Sequence of chain 1.A:
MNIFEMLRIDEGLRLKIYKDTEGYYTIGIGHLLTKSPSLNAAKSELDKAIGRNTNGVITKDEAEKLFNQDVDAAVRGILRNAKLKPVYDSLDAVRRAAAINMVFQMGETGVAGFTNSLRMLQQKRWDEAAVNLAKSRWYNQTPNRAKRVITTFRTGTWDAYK

Binding-site contacts:
Ligand atom F3 contacts residue VAL103 of chain 1.A at 3.5 Å.
Ligand atom C1 contacts residue LEU118 of chain 1.A at 3.6 Å (hydrophobic).
Ligand atom F3 contacts residue VAL111 of chain 1.A at 4.1 Å.
Ligand atom I1 contacts residue PHE153 of chain 1.A at 3.8 Å.
Ligand atom C2 contacts residue LEU118 of chain 1.A at 4.0 Å (hydrophobic).
Ligand atom C4 contacts residue ALA99 of chain 1.A at 4.1 Å (hydrophobic).
Ligand atom F4 contacts residue ILE78 of chain 1.A at 3.3 Å.
Ligand atom C5 contacts residue ALA99 of chain 1.A at 3.6 Å (hydrophobic).
Ligand atom C6 contacts residue ALA99 of chain 1.A at 3.4 Å (hydrophobic).
Ligand atom I1 contacts residue ALA99 of chain 1.A at 4.1 Å.
Ligand atom F2 contacts residue VAL103 of chain 1.A at 3.3 Å.
Ligand atom C5 contacts residue LEU118 of chain 1.A at 3.6 Å (hydrophobic).
Ligand atom F2 contacts residue VAL111 of chain 1.A at 3.1 Å.
Ligand atom F3 contacts residue ILE78 of chain 1.A at 3.5 Å.
Ligand atom C4 contacts residue ILE78 of chain 1.A at 4.2 Å (hydrophobic).
Ligand atom F2 contacts residue ALA99 of chain 1.A at 3.9 Å.
Ligand atom F6 contacts residue LEU91 of chain 1.A at 4.1 Å.
Ligand atom F3 contacts residue LEU84 of chain 1.A at 3.1 Å.
Ligand atom I1 contacts residue MET102 of chain 1.A at 2.9 Å.
Ligand atom C1 contacts residue ALA99 of chain 1.A at 3.6 Å (hydrophobic).
Ligand atom F5 contacts residue LEU91 of chain 1.A at 3.6 Å.
Ligand atom C4 contacts residue LEU118 of chain 1.A at 4.1 Å (hydrophobic).
Ligand atom C3 contacts residue LEU84 of chain 1.A at 4.0 Å (hydrophobic).
Ligand atom F6 contacts residue LEU121 of chain 1.A at 3.3 Å.
Ligand atom F4 contacts residue LEU84 of chain 1.A at 2.8 Å.
Ligand atom C2 contacts residue VAL111 of chain 1.A at 4.0 Å (hydrophobic).
Ligand atom F6 contacts residue PHE153 of chain 1.A at 3.4 Å.
Ligand atom C5 contacts residue VAL87 of chain 1.A at 4.1 Å (hydrophobic).
Ligand atom F6 contacts residue LEU118 of chain 1.A at 3.6 Å.
Ligand atom C3 contacts residue VAL103 of chain 1.A at 4.1 Å (hydrophobic).
Ligand atom F5 contacts residue VAL87 of chain 1.A at 3.2 Å.
Ligand atom C4 contacts residue LEU84 of chain 1.A at 4.0 Å (hydrophobic).
Ligand atom C2 contacts residue VAL103 of chain 1.A at 3.9 Å (hydrophobic).
Ligand atom F5 contacts residue LEU118 of chain 1.A at 4.2 Å.
Ligand atom F5 contacts residue ALA99 of chain 1.A at 4.0 Å.
Ligand atom F5 contacts residue TYR88 of chain 1.A at 3.2 Å.
Ligand atom C2 contacts residue ALA99 of chain 1.A at 4.0 Å (hydrophobic).
Ligand atom F4 contacts residue TYR88 of chain 1.A at 3.4 Å.
Ligand atom C6 contacts residue LEU118 of chain 1.A at 3.4 Å (hydrophobic).
Ligand atom F6 contacts residue ALA99 of chain 1.A at 3.6 Å.

The protein below binds the small molecule below.
Small molecule (SMILES): Fc1c(F)c(F)c(I)c(F)c1F